Binding-site contacts:
Ligand atom C5 contacts residue HIS164 of chain 2.A at 3.8 Å.
Ligand atom C4 contacts residue HIS164 of chain 2.A at 3.5 Å.
Ligand atom C5 contacts residue HIS41 of chain 2.A at 3.8 Å.
Ligand atom C13 contacts residue GLU166 of chain 2.A at 3.6 Å.
Ligand atom C9 contacts residue CYS145 of chain 2.A at 3.7 Å (hydrophobic).
Ligand atom C15 contacts residue LEU141 of chain 2.A at 3.7 Å (hydrophobic).
Ligand atom CL contacts residue ARG188 of chain 2.A at 3.2 Å.
Ligand atom O contacts residue MET165 of chain 2.A at 3.4 Å.
Ligand atom CL contacts residue ASP187 of chain 2.A at 2.9 Å.
Ligand atom N1 contacts residue HIS163 of chain 2.A at 2.9 Å (h-bond).
Ligand atom C12 contacts residue GLU166 of chain 2.A at 3.8 Å.
Ligand atom C15 contacts residue GLU166 of chain 2.A at 3.6 Å.
Ligand atom C5 contacts residue MET165 of chain 2.A at 3.8 Å (hydrophobic).
Ligand atom O contacts residue GLU166 of chain 2.A at 3.0 Å (salt-bridge).
Ligand atom C2 contacts residue MET49 of chain 2.A at 3.9 Å (hydrophobic).
Ligand atom C16 contacts residue ASN142 of chain 2.A at 3.8 Å.
Ligand atom N1 contacts residue PHE140 of chain 2.A at 3.7 Å.
Ligand atom CL contacts residue MET49 of chain 2.A at 3.0 Å.
Ligand atom C18 contacts residue ASN142 of chain 2.A at 3.6 Å.
Ligand atom C13 contacts residue LEU141 of chain 2.A at 3.7 Å (hydrophobic).
Ligand atom C14 contacts residue LEU141 of chain 2.A at 3.6 Å (hydrophobic).
Ligand atom N1 contacts residue GLU166 of chain 2.A at 3.9 Å.
Ligand atom C13 contacts residue PHE140 of chain 2.A at 3.3 Å (hydrophobic).
Ligand atom C15 contacts residue PHE140 of chain 2.A at 3.5 Å (hydrophobic).
Ligand atom C12 contacts residue HIS163 of chain 2.A at 3.3 Å.
Ligand atom C1 contacts residue GLN189 of chain 2.A at 3.9 Å.
Ligand atom C14 contacts residue ASN142 of chain 2.A at 3.6 Å.
Ligand atom C15 contacts residue SER1 of chain 1.A at 3.5 Å.
Ligand atom C14 contacts residue GLU166 of chain 2.A at 3.8 Å.
Ligand atom C15 contacts residue ASN142 of chain 2.A at 3.6 Å.
Ligand atom C4 contacts residue MET165 of chain 2.A at 3.7 Å (hydrophobic).
Ligand atom CL contacts residue TYR54 of chain 2.A at 3.8 Å.
Ligand atom C9 contacts residue ASN142 of chain 2.A at 3.9 Å.
Ligand atom C contacts residue MET49 of chain 2.A at 3.6 Å (hydrophobic).
Ligand atom N1 contacts residue SER144 of chain 2.A at 3.7 Å.
Ligand atom C14 contacts residue PHE140 of chain 2.A at 3.9 Å (hydrophobic).
Ligand atom C1 contacts residue MET49 of chain 2.A at 3.4 Å (hydrophobic).
Ligand atom C17 contacts residue ASN142 of chain 2.A at 3.8 Å.
Ligand atom C12 contacts residue CYS145 of chain 2.A at 4.0 Å (hydrophobic).
Ligand atom C2 contacts residue GLN189 of chain 2.A at 3.8 Å.

A small-molecule ligand and the protein it binds are described below.
Small molecule (SMILES): O=C1[C@H](c2ccc(Cl)cc2)CCCN1c1cncc2ccccc12

Sequence of chain 1.A:
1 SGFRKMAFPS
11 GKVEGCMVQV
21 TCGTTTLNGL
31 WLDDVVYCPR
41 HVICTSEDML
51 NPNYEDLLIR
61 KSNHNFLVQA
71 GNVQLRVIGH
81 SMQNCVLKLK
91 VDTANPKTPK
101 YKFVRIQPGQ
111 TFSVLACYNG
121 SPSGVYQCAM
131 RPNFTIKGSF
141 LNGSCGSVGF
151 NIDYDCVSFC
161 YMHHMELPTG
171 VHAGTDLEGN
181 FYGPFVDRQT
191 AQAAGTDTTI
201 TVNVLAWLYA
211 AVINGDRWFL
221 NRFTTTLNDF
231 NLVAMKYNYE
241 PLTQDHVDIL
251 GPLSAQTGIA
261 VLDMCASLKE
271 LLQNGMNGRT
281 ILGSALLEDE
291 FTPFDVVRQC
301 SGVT

Sequence of chain 2.A:
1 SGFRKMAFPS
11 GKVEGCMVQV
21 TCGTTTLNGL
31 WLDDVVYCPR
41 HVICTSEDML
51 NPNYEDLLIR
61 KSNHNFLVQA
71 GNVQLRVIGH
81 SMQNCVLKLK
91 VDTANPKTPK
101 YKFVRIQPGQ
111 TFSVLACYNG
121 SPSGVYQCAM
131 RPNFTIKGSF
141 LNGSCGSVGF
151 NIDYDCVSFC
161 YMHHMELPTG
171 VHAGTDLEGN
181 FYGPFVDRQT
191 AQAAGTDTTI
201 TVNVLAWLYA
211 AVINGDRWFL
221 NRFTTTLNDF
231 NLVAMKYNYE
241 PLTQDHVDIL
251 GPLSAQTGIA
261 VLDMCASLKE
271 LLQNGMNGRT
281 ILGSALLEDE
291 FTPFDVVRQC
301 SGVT